Binding-site contacts:
Ligand atom N2 contacts residue GLU147 of chain 1.A at 4.0 Å.
Ligand atom C3 contacts residue ASN188 of chain 1.A at 3.8 Å.
Ligand atom C8 contacts residue ASN188 of chain 1.A at 4.4 Å.
Ligand atom C2 contacts residue GLU147 of chain 1.A at 4.1 Å.
Ligand atom C1 contacts residue ILE145 of chain 1.A at 4.2 Å (hydrophobic).
Ligand atom C2 contacts residue ASN188 of chain 1.A at 2.5 Å.
Ligand atom O7 contacts residue ASN188 of chain 1.A at 3.5 Å (h-bond).
Ligand atom C7 contacts residue ASN188 of chain 1.A at 3.4 Å.
Ligand atom C5 contacts residue GLU147 of chain 1.A at 4.3 Å.
Ligand atom C8 contacts residue LYS186 of chain 1.A at 4.5 Å.
Ligand atom C6 contacts residue ILE145 of chain 1.A at 4.4 Å (hydrophobic).
Ligand atom C1 contacts residue GLU147 of chain 1.A at 3.9 Å.
Ligand atom N2 contacts residue ASN188 of chain 1.A at 2.9 Å (h-bond).
Ligand atom O5 contacts residue ASN188 of chain 1.A at 2.3 Å (h-bond).
Ligand atom C6 contacts residue HIS142 of chain 1.A at 4.4 Å.
Ligand atom C3 contacts residue GLU147 of chain 1.A at 3.8 Å.
Ligand atom C5 contacts residue ASN188 of chain 1.A at 3.6 Å.
Ligand atom O5 contacts residue ILE145 of chain 1.A at 3.8 Å.
Ligand atom C4 contacts residue ASN188 of chain 1.A at 4.2 Å.
Ligand atom C4 contacts residue GLU147 of chain 1.A at 4.5 Å.
Ligand atom C8 contacts residue LYS164 of chain 1.A at 4.3 Å.
Ligand atom C8 contacts residue HIS142 of chain 1.A at 4.0 Å.
Ligand atom C1 contacts residue ASN188 of chain 1.A at 1.4 Å.
Ligand atom O6 contacts residue ILE145 of chain 1.A at 3.4 Å.

The protein below binds the small molecule below.
Small molecule (SMILES): CC(=O)N[C@H]1[C@H](O[C@H]2[C@H](O)[C@@H](NC(C)=O)CO[C@@H]2CO)O[C@H](CO)[C@@H](O)[C@@H]1O

Sequence of chain 1.A:
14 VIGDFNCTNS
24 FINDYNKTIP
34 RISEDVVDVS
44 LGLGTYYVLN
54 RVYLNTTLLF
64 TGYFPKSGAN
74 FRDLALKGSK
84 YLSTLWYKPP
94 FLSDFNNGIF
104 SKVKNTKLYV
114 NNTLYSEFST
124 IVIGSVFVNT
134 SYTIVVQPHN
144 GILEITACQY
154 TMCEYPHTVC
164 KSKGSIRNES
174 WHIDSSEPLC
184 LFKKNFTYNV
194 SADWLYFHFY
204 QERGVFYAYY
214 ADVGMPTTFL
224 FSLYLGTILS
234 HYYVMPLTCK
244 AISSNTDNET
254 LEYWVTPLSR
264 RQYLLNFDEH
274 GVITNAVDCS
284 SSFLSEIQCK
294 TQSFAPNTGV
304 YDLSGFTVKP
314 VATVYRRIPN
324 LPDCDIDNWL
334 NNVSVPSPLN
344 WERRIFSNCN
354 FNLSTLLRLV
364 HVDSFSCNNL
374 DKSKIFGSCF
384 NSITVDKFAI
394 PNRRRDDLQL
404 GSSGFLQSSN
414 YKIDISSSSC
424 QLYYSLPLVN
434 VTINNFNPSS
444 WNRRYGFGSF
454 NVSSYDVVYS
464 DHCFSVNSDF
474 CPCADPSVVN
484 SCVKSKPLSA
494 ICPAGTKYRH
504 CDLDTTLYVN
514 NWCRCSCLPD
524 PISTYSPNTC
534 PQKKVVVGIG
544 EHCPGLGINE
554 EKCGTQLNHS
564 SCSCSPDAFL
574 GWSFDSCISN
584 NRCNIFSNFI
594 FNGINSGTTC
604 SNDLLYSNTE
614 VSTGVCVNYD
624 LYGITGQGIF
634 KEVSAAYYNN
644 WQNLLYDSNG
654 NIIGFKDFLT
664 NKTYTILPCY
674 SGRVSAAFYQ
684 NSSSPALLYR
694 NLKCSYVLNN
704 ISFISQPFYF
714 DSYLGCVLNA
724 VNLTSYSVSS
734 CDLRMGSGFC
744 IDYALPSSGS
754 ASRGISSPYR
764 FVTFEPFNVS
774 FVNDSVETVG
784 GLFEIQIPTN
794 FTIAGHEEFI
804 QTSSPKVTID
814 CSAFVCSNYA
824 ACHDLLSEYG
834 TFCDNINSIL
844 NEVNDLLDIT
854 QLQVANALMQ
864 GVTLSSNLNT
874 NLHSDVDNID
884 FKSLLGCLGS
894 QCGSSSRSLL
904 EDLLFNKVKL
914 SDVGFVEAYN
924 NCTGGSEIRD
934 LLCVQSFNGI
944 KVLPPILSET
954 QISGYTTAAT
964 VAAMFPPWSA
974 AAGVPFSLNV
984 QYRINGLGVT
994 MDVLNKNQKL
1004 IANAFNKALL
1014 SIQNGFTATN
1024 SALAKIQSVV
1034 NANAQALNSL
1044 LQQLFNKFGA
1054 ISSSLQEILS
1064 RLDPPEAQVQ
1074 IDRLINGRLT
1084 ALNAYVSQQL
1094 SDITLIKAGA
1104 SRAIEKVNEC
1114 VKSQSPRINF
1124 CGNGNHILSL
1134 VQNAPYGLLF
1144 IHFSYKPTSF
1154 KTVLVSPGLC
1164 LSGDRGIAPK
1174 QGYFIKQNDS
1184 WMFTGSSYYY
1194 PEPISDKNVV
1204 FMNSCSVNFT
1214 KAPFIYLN